This protein binds this small molecule.
Small molecule (SMILES): CCN(CC)CCSc1nnc2c3cc(F)ccc3n(C)c2n1

Sequence of chain 3.A:
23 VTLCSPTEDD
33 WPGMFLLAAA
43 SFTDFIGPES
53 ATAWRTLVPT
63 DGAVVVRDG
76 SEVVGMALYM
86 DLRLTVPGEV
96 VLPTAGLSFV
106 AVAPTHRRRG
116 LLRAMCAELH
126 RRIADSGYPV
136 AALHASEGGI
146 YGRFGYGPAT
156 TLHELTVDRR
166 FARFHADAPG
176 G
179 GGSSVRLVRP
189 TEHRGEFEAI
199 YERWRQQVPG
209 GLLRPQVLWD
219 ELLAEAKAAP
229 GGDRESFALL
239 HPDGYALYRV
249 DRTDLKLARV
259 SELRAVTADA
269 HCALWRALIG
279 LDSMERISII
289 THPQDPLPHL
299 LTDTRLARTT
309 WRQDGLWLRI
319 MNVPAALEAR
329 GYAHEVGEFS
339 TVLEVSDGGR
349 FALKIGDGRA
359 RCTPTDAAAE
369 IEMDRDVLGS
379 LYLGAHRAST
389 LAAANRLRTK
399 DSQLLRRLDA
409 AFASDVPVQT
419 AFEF

Binding-site contacts:
Ligand atom F07 contacts residue LEU83 of chain 3.A at 3.6 Å.
Ligand atom N23 contacts residue TRP56 of chain 3.A at 3.9 Å.
Ligand atom C06 contacts residue LEU83 of chain 3.A at 3.9 Å (hydrophobic).
Ligand atom N23 contacts residue PHE104 of chain 3.A at 3.8 Å.
Ligand atom C01 contacts residue PHE422 of chain 3.A at 3.2 Å (hydrophobic).
Ligand atom S14 contacts residue ASP46 of chain 3.A at 3.4 Å (salt-bridge).
Ligand atom N12 contacts residue TRP56 of chain 3.A at 3.8 Å.
Ligand atom C01 contacts residue TRP56 of chain 3.A at 3.5 Å (hydrophobic).
Ligand atom C04 contacts residue SER103 of chain 3.A at 4.0 Å.
Ligand atom C09 contacts residue PHE104 of chain 3.A at 3.6 Å (hydrophobic).
Ligand atom C10 contacts residue PHE104 of chain 3.A at 3.7 Å (hydrophobic).
Ligand atom C09 contacts residue TRP56 of chain 3.A at 3.2 Å (hydrophobic).
Ligand atom C10 contacts residue TRP56 of chain 3.A at 3.6 Å (hydrophobic).
Ligand atom N23 contacts residue ALA53 of chain 3.A at 3.4 Å.
Ligand atom C04 contacts residue TRP56 of chain 3.A at 3.9 Å (hydrophobic).
Ligand atom N22 contacts residue PHE47 of chain 3.A at 3.7 Å.
Ligand atom F07 contacts residue ARG57 of chain 3.A at 3.4 Å.
Ligand atom C03 contacts residue TRP56 of chain 3.A at 3.5 Å (hydrophobic).
Ligand atom N12 contacts residue DMS1 of chain 3.D at 3.7 Å.
Ligand atom C05 contacts residue VAL60 of chain 3.A at 3.8 Å (hydrophobic).
Ligand atom C08 contacts residue TRP56 of chain 3.A at 3.4 Å (hydrophobic).
Ligand atom C05 contacts residue LEU83 of chain 3.A at 3.6 Å (hydrophobic).
Ligand atom N02 contacts residue SER103 of chain 3.A at 3.9 Å.
Ligand atom C08 contacts residue PHE104 of chain 3.A at 3.9 Å (hydrophobic).
Ligand atom C11 contacts residue TRP56 of chain 3.A at 3.6 Å (hydrophobic).
Ligand atom C06 contacts residue TRP56 of chain 3.A at 3.8 Å (hydrophobic).
Ligand atom S14 contacts residue PHE47 of chain 3.A at 3.9 Å.
Ligand atom C04 contacts residue MET85 of chain 3.A at 3.8 Å (hydrophobic).
Ligand atom N02 contacts residue TRP56 of chain 3.A at 3.5 Å.
Ligand atom N23 contacts residue PHE47 of chain 3.A at 3.9 Å.
Ligand atom C19 contacts residue GLU421 of chain 3.A at 3.9 Å.
Ligand atom C06 contacts residue ARG57 of chain 3.A at 3.9 Å.
Ligand atom C08 contacts residue ALA53 of chain 3.A at 3.5 Å (hydrophobic).
Ligand atom C13 contacts residue DMS1 of chain 3.D at 4.0 Å.
Ligand atom N17 contacts residue ASP46 of chain 3.A at 3.5 Å (salt-bridge).
Ligand atom S14 contacts residue DMS1 of chain 3.D at 3.9 Å.
Ligand atom F07 contacts residue VAL60 of chain 3.A at 3.8 Å.
Ligand atom C01 contacts residue SER103 of chain 3.A at 3.1 Å.
Ligand atom C21 contacts residue ASP46 of chain 3.A at 3.8 Å.
Ligand atom F07 contacts residue TRP33 of chain 3.A at 3.7 Å.